Binding-site contacts:
Ligand atom C4 contacts residue ASN118 of chain 1.C at 4.2 Å.
Ligand atom C1 contacts residue ASN118 of chain 1.C at 1.4 Å.
Ligand atom C7 contacts residue TYR135 of chain 1.C at 3.5 Å (hydrophobic).
Ligand atom N2 contacts residue ASN118 of chain 1.C at 2.7 Å (h-bond).
Ligand atom C8 contacts residue THR102 of chain 1.C at 4.3 Å.
Ligand atom C3 contacts residue TYR135 of chain 1.C at 4.0 Å (hydrophobic).
Ligand atom O7 contacts residue TYR135 of chain 1.C at 3.3 Å.
Ligand atom C3 contacts residue ASN118 of chain 1.C at 3.6 Å.
Ligand atom C6 contacts residue ASP290 of chain 1.C at 3.4 Å.
Ligand atom C7 contacts residue CYS119 of chain 1.C at 4.0 Å (hydrophobic).
Ligand atom O3 contacts residue TYR135 of chain 1.C at 3.4 Å.
Ligand atom O6 contacts residue ASP290 of chain 1.C at 2.9 Å (salt-bridge).
Ligand atom O7 contacts residue ASN118 of chain 1.C at 3.3 Å (h-bond).
Ligand atom C2 contacts residue ASN118 of chain 1.C at 2.4 Å.
Ligand atom C4 contacts residue TYR135 of chain 1.C at 3.6 Å (hydrophobic).
Ligand atom O7 contacts residue SER120 of chain 1.C at 4.1 Å.
Ligand atom O4 contacts residue TYR135 of chain 1.C at 3.7 Å.
Ligand atom C5 contacts residue ASN118 of chain 1.C at 3.7 Å.
Ligand atom N2 contacts residue TYR135 of chain 1.C at 4.5 Å.
Ligand atom O7 contacts residue SER136 of chain 1.C at 4.4 Å.
Ligand atom C7 contacts residue ASN118 of chain 1.C at 3.3 Å.
Ligand atom C8 contacts residue TYR135 of chain 1.C at 3.5 Å (hydrophobic).
Ligand atom O7 contacts residue CYS119 of chain 1.C at 3.2 Å (h-bond).
Ligand atom C8 contacts residue SER120 of chain 1.C at 3.7 Å.
Ligand atom O5 contacts residue ASN118 of chain 1.C at 2.5 Å (h-bond).
Ligand atom C8 contacts residue ASN118 of chain 1.C at 3.3 Å.
Ligand atom C2 contacts residue TYR135 of chain 1.C at 4.1 Å (hydrophobic).
Ligand atom C7 contacts residue SER120 of chain 1.C at 4.4 Å.
Ligand atom C8 contacts residue CYS119 of chain 1.C at 3.9 Å (hydrophobic).
Ligand atom C8 contacts residue GLN100 of chain 1.C at 4.4 Å.

A protein and the small-molecule ligand that binds it are described below.
Small molecule (SMILES): CC(=O)N[C@H]1[C@H](O[C@H]2[C@H](O)[C@@H](NC(C)=O)CO[C@@H]2CO)O[C@H](CO)[C@@H](O[C@@H]2O[C@H](CO)[C@@H](O)[C@H](O)[C@@H]2O)[C@@H]1O

Sequence of chain 1.C:
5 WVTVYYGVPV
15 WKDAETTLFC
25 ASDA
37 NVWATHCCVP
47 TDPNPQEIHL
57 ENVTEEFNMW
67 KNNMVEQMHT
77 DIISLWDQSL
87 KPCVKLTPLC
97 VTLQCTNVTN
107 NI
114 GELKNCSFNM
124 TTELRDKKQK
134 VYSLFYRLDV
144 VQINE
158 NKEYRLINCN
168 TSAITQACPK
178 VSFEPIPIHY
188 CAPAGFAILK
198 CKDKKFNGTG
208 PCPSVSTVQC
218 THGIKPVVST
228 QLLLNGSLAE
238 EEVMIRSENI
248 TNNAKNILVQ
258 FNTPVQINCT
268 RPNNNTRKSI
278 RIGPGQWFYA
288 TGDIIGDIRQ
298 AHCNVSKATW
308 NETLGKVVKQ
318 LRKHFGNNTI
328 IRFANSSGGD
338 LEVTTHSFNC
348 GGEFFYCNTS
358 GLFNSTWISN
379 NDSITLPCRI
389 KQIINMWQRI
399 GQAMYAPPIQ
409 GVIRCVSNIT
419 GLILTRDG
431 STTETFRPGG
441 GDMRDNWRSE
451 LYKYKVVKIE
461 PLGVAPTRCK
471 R